Sequence of chain 1.A:
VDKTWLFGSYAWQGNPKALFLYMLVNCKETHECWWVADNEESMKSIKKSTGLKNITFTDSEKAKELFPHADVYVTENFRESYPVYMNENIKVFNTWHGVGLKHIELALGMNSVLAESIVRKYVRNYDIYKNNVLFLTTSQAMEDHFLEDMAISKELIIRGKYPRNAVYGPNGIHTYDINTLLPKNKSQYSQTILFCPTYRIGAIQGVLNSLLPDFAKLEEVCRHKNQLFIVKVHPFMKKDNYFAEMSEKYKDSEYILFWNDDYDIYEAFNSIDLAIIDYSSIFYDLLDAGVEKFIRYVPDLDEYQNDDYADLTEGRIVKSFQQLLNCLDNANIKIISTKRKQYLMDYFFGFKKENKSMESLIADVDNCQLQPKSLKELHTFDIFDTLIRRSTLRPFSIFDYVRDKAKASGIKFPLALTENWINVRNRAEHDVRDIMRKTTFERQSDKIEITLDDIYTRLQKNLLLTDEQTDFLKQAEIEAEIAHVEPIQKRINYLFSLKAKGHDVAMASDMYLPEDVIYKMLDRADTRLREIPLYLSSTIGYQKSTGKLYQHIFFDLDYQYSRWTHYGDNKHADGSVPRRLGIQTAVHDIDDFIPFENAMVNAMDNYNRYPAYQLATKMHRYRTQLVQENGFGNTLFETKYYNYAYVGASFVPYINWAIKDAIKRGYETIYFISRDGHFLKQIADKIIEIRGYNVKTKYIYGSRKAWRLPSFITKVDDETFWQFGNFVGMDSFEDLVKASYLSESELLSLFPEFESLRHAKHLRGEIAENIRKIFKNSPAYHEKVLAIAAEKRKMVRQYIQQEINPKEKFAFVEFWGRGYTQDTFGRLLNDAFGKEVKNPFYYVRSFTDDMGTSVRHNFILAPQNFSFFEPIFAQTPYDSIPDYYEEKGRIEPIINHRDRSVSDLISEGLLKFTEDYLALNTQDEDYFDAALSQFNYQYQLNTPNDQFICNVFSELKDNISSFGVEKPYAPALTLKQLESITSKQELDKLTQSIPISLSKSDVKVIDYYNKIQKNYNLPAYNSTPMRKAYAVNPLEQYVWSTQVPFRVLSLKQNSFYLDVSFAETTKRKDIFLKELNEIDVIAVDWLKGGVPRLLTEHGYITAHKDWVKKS

The small molecule below binds the protein below.
Small molecule (SMILES): O=P(O)(O)OC[C@@H](O)[C@@H](O)[C@@H](O)CO[C@@H]1O[C@H](CO)[C@@H](O)[C@H]1O

Binding-site contacts:
Ligand atom O8 contacts residue TRP1114 of chain 1.A at 3.2 Å.
Ligand atom C4 contacts residue PHE1069 of chain 1.A at 3.9 Å (hydrophobic).
Ligand atom O8 contacts residue SER1062 of chain 1.A at 3.9 Å.
Ligand atom C6 contacts residue TYR1064 of chain 1.A at 4.5 Å (hydrophobic).
Ligand atom O3 contacts residue KOF1 of chain 1.G at 1.6 Å.
Ligand atom O4 contacts residue TRP1114 of chain 1.A at 3.4 Å (h-bond).
Ligand atom C3 contacts residue KOF1 of chain 1.G at 3.7 Å.
Ligand atom O3 contacts residue THR1109 of chain 1.A at 3.9 Å.
Ligand atom O13 contacts residue LYS1074 of chain 1.A at 3.6 Å (salt-bridge).
Ligand atom C1 contacts residue THR1109 of chain 1.A at 3.8 Å.
Ligand atom O9 contacts residue TYR1064 of chain 1.A at 2.6 Å (h-bond).
Ligand atom O4 contacts residue HIS1111 of chain 1.A at 4.4 Å.
Ligand atom O8 contacts residue ASN1061 of chain 1.A at 3.3 Å (h-bond).
Ligand atom C5 contacts residue TRP1114 of chain 1.A at 4.2 Å (hydrophobic).
Ligand atom O11 contacts residue SER1062 of chain 1.A at 3.1 Å (h-bond).
Ligand atom C8 contacts residue SER1062 of chain 1.A at 4.4 Å.
Ligand atom O7 contacts residue THR1109 of chain 1.A at 4.0 Å.
Ligand atom P1 contacts residue LYS1074 of chain 1.A at 4.0 Å.
Ligand atom O6 contacts residue KOF1 of chain 1.G at 4.0 Å.
Ligand atom C9 contacts residue SER1062 of chain 1.A at 3.4 Å.
Ligand atom O8 contacts residue GLN1060 of chain 1.A at 3.7 Å.
Ligand atom C8 contacts residue TYR1064 of chain 1.A at 3.6 Å (hydrophobic).
Ligand atom O12 contacts residue LYS1074 of chain 1.A at 3.9 Å.
Ligand atom C5 contacts residue ASN1061 of chain 1.A at 3.7 Å.
Ligand atom O11 contacts residue LYS1074 of chain 1.A at 3.8 Å.
Ligand atom C5 contacts residue THR1109 of chain 1.A at 3.8 Å.
Ligand atom C1 contacts residue TRP1114 of chain 1.A at 3.9 Å (hydrophobic).
Ligand atom O4 contacts residue KOF1 of chain 1.G at 4.3 Å.
Ligand atom C contacts residue KOF1 of chain 1.G at 2.8 Å.
Ligand atom C contacts residue THR1109 of chain 1.A at 3.7 Å.
Ligand atom C1 contacts residue KOF1 of chain 1.G at 4.0 Å.
Ligand atom C6 contacts residue TRP1114 of chain 1.A at 3.8 Å (hydrophobic).
Ligand atom C6 contacts residue ASN1061 of chain 1.A at 4.1 Å.
Ligand atom C7 contacts residue TYR1064 of chain 1.A at 3.1 Å (hydrophobic).
Ligand atom C2 contacts residue TRP1114 of chain 1.A at 4.2 Å (hydrophobic).
Ligand atom C4 contacts residue KOF1 of chain 1.G at 3.7 Å.